Sequence of chain 1.A:
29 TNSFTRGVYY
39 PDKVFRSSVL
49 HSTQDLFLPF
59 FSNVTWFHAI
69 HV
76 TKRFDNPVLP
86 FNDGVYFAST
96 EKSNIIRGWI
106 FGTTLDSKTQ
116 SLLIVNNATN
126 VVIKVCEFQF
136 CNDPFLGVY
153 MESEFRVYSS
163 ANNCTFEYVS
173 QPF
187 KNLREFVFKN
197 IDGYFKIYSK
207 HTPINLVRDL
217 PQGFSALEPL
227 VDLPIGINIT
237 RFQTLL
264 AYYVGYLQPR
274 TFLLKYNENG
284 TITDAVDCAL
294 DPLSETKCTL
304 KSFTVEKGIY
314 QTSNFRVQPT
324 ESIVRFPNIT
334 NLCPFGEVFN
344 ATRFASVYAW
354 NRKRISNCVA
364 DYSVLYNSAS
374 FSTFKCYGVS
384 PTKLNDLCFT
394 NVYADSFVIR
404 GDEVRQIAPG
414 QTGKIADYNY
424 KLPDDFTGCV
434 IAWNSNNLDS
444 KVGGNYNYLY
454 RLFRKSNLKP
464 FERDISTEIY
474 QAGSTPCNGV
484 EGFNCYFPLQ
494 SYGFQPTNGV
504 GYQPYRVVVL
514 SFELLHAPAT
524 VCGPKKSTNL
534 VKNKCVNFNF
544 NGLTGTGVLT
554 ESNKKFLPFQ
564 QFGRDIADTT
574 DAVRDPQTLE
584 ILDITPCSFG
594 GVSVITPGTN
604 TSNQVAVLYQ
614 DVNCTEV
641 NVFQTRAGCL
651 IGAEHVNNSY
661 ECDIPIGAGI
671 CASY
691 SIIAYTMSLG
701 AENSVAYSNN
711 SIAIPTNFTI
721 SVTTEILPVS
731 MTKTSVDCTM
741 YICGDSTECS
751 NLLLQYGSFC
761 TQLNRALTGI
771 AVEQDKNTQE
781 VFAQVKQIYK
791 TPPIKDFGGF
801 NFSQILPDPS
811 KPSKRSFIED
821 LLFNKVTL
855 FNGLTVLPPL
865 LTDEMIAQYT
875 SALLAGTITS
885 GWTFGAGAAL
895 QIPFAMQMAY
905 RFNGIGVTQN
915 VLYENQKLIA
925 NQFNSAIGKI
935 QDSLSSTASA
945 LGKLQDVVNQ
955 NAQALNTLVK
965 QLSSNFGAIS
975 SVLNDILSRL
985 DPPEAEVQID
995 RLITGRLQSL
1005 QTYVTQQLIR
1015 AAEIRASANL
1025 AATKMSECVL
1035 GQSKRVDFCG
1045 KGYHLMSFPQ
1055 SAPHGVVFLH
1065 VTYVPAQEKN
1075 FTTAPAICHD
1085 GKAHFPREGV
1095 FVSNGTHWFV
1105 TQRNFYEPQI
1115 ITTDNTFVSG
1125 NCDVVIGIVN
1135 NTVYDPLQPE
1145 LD

This protein binds this small molecule.
Small molecule (SMILES): CC(=O)N[C@@H]1[C@@H](O)[C@H](O)[C@@H](CO)O[C@H]1O

Binding-site contacts:
Ligand atom C5 contacts residue ASN61 of chain 1.A at 3.7 Å.
Ligand atom C1 contacts residue ASN61 of chain 1.A at 1.4 Å.
Ligand atom C6 contacts residue ASN61 of chain 1.A at 4.4 Å.
Ligand atom C2 contacts residue ASN61 of chain 1.A at 2.5 Å.
Ligand atom N2 contacts residue ASN61 of chain 1.A at 2.8 Å (h-bond).
Ligand atom C3 contacts residue ASN61 of chain 1.A at 3.8 Å.
Ligand atom O5 contacts residue ASN61 of chain 1.A at 2.4 Å (h-bond).
Ligand atom C7 contacts residue ASN61 of chain 1.A at 3.6 Å.
Ligand atom O7 contacts residue ASN61 of chain 1.A at 4.0 Å.
Ligand atom C4 contacts residue ASN61 of chain 1.A at 4.3 Å.